This small molecule binds to this protein.
Small molecule (SMILES): Nc1ccn([C@@H]2O[C@H](CO[P](=O)(O)O[C@H]3[C@@H](O)[C@H](n4ccc(N)nc4=O)O[C@@H]3CO[P](=O)(O)O[C@H]3[C@@H](O)[C@H](n4cnc5c(=O)nc(N)[nH]c54)O[C@@H]3CO[P](=O)(O)O[C@H]3[C@@H](O)[C@H](n4ccc(=O)[nH]c4=O)O[C@@H]3CO[P](=O)(O)O[C@H]3[C@@H](O)[C@H](n4ccc(=O)[nH]c4=O)O[C@@H]3CO[P](=O)(O)O[C@H]3[C@@H](O)[C@H](n4cnc5c(=O)nc(N)[nH]c54)O[C@@H]3COP(=O)=O)[C@@H](O)[C@H]2O)c(=O)n1

Sequence of chain 1.B:
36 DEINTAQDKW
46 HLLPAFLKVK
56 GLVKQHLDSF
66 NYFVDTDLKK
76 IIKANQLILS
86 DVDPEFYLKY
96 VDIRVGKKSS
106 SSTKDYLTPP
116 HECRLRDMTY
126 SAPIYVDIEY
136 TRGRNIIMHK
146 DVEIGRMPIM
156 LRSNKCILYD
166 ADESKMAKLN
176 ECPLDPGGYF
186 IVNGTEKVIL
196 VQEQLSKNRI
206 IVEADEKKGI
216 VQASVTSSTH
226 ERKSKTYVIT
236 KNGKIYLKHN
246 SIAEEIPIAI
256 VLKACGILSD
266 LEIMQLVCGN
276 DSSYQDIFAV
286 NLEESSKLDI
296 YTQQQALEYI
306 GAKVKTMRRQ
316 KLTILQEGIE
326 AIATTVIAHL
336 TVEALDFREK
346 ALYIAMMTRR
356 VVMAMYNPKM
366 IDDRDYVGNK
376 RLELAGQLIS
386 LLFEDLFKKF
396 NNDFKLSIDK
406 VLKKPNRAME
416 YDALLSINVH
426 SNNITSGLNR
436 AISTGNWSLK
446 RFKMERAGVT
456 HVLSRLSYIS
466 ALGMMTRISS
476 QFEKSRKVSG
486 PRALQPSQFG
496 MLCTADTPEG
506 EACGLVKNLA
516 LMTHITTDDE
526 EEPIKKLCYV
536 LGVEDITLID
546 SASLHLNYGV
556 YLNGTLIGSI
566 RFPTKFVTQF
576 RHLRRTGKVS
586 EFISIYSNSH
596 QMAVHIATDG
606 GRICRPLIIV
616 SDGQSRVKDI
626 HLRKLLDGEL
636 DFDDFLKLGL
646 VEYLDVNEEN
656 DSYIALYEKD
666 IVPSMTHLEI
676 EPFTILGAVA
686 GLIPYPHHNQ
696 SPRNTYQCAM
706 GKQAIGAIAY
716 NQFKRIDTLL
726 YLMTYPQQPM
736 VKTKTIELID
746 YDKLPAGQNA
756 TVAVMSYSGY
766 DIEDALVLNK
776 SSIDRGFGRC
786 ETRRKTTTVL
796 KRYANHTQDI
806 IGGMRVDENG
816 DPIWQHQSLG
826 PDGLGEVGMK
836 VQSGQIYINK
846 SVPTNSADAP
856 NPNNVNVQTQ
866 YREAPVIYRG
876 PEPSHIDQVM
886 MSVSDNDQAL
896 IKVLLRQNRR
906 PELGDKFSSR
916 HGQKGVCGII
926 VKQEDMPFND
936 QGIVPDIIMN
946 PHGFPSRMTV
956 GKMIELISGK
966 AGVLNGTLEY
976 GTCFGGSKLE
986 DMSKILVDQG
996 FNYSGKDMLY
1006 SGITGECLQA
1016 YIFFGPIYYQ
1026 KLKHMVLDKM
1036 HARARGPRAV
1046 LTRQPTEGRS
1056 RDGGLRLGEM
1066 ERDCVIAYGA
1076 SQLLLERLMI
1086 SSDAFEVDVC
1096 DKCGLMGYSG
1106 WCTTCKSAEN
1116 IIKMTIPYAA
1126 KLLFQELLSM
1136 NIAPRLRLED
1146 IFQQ

Binding-site contacts:
Ligand atom C5 contacts residue GLU506 of chain 1.B at 4.4 Å.
Ligand atom C5' contacts residue GLU506 of chain 1.B at 4.0 Å.
Ligand atom O5' contacts residue GLU506 of chain 1.B at 3.0 Å (salt-bridge).
Ligand atom C5' contacts residue GLN708 of chain 1.B at 4.1 Å.
Ligand atom C3' contacts residue GLU506 of chain 1.B at 4.0 Å.
Ligand atom O3' contacts residue LYS911 of chain 1.B at 4.0 Å.
Ligand atom OP1 contacts residue ARG472 of chain 1.B at 4.1 Å.
Ligand atom OP1 contacts residue GLU504 of chain 1.B at 4.4 Å.
Ligand atom OP2 contacts residue GLU506 of chain 1.B at 2.9 Å (salt-bridge).
Ligand atom OP2 contacts residue GLU504 of chain 1.B at 3.8 Å.
Ligand atom C6 contacts residue GLU506 of chain 1.B at 4.1 Å.
Ligand atom C5' contacts residue HIS456 of chain 1.B at 3.8 Å.
Ligand atom O2' contacts residue GLN708 of chain 1.B at 3.5 Å (h-bond).
Ligand atom O2' contacts residue HIS1029 of chain 1.B at 3.8 Å.
Ligand atom P contacts residue GLU506 of chain 1.B at 3.3 Å.
Ligand atom C4' contacts residue HIS456 of chain 1.B at 4.2 Å.
Ligand atom O2' contacts residue LYS911 of chain 1.B at 4.5 Å.
Ligand atom OP1 contacts residue GLU506 of chain 1.B at 3.8 Å.
Ligand atom O3' contacts residue GLN708 of chain 1.B at 4.2 Å.
Ligand atom O3' contacts residue MET705 of chain 1.B at 3.6 Å.
Ligand atom O4' contacts residue HIS1029 of chain 1.B at 4.4 Å.
Ligand atom OP1 contacts residue ALA704 of chain 1.B at 3.9 Å.